Sequence of chain 1.C:
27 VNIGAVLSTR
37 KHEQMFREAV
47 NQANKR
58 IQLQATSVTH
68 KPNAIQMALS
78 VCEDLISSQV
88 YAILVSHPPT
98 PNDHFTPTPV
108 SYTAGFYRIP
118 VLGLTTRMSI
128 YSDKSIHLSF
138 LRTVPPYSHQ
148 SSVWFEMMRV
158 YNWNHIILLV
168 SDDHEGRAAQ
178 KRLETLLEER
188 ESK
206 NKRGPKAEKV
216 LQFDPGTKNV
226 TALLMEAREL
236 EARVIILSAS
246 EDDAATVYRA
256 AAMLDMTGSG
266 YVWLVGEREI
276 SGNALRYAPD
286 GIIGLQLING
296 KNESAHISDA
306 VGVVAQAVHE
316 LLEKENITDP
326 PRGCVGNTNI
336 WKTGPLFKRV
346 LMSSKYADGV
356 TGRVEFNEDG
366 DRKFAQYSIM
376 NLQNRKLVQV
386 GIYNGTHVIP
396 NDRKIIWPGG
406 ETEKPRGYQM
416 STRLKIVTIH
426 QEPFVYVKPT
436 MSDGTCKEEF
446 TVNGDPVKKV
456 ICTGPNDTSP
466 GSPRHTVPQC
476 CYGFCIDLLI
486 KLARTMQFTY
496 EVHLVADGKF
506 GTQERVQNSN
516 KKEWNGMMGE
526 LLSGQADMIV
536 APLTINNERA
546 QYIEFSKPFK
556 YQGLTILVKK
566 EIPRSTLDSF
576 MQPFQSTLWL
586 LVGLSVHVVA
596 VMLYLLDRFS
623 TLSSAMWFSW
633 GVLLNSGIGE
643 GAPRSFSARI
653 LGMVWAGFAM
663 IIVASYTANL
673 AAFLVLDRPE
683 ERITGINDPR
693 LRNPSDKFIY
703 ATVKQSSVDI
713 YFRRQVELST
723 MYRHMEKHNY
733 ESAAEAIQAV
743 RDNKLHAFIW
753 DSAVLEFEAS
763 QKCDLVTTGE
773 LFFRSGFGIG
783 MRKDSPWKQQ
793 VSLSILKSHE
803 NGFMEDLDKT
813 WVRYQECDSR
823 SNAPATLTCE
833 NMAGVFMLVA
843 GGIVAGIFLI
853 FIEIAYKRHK

Binding-site contacts:
Ligand atom N2 contacts residue ASN224 of chain 1.C at 3.0 Å (h-bond).
Ligand atom C2 contacts residue ASN224 of chain 1.C at 2.6 Å.
Ligand atom C4 contacts residue ASN224 of chain 1.C at 4.3 Å.
Ligand atom O7 contacts residue ASN224 of chain 1.C at 3.7 Å.
Ligand atom O5 contacts residue LYS223 of chain 1.C at 4.0 Å.
Ligand atom C3 contacts residue ASN224 of chain 1.C at 3.9 Å.
Ligand atom C4 contacts residue THR226 of chain 1.C at 4.1 Å.
Ligand atom C5 contacts residue ASN224 of chain 1.C at 3.6 Å.
Ligand atom C7 contacts residue ASN224 of chain 1.C at 3.5 Å.
Ligand atom C3 contacts residue THR226 of chain 1.C at 4.4 Å.
Ligand atom O5 contacts residue ASN224 of chain 1.C at 2.4 Å (h-bond).
Ligand atom C2 contacts residue THR226 of chain 1.C at 4.2 Å.
Ligand atom C1 contacts residue ASN224 of chain 1.C at 1.4 Å.
Ligand atom O3 contacts residue THR226 of chain 1.C at 4.2 Å.
Ligand atom O6 contacts residue LYS223 of chain 1.C at 3.8 Å.

A small-molecule ligand and the protein it binds are described below.
Small molecule (SMILES): CC(=O)N[C@@H]1[C@@H](O)[C@H](O)[C@@H](CO)O[C@H]1O